Sequence of chain 1.A:
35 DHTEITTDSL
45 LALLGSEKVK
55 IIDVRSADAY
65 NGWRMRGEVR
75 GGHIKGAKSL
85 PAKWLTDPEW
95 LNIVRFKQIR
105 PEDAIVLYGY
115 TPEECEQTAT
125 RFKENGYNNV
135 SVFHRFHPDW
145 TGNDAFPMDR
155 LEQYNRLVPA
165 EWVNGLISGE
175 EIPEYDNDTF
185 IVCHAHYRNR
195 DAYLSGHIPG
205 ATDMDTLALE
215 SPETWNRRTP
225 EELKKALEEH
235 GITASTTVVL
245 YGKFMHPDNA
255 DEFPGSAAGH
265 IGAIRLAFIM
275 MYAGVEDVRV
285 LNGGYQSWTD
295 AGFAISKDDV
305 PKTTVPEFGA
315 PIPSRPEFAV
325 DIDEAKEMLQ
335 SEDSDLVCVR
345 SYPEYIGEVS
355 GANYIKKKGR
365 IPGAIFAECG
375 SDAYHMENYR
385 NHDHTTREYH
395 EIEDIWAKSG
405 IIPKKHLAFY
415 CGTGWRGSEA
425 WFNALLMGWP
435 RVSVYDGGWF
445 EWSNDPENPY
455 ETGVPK

A protein and the small-molecule ligand that binds it are described below.
Small molecule (SMILES): C[N+](C)(C)[C@@H](CC1=CN[C@H](SS)N1)C(=O)O

Binding-site contacts:
Ligand atom C03 contacts residue TRP219 of chain 1.A at 3.6 Å (hydrophobic).
Ligand atom S14 contacts residue ARG420 of chain 1.A at 3.2 Å (salt-bridge).
Ligand atom C03 contacts residue TYR358 of chain 1.A at 3.5 Å (hydrophobic).
Ligand atom C05 contacts residue TYR358 of chain 1.A at 3.1 Å (hydrophobic).
Ligand atom C11 contacts residue ALA377 of chain 1.A at 3.6 Å (hydrophobic).
Ligand atom O08 contacts residue TYR358 of chain 1.A at 2.7 Å (h-bond).
Ligand atom C01 contacts residue TYR358 of chain 1.A at 3.9 Å (hydrophobic).
Ligand atom S15 contacts residue GLY418 of chain 1.A at 3.7 Å.
Ligand atom C01 contacts residue GLU214 of chain 1.A at 3.7 Å.
Ligand atom C04 contacts residue TRP419 of chain 1.A at 3.5 Å (hydrophobic).
Ligand atom C06 contacts residue TYR378 of chain 1.A at 3.6 Å (hydrophobic).
Ligand atom C11 contacts residue TRP419 of chain 1.A at 3.6 Å (hydrophobic).
Ligand atom N23 contacts residue THR417 of chain 1.A at 2.9 Å (h-bond).
Ligand atom C13 contacts residue ALA377 of chain 1.A at 3.9 Å (hydrophobic).
Ligand atom N23 contacts residue TYR358 of chain 1.A at 3.8 Å.
Ligand atom C04 contacts residue GLU214 of chain 1.A at 3.7 Å.
Ligand atom S14 contacts residue GLY416 of chain 1.A at 3.6 Å.
Ligand atom N23 contacts residue TRP419 of chain 1.A at 3.9 Å.
Ligand atom S14 contacts residue THR417 of chain 1.A at 3.6 Å.
Ligand atom C03 contacts residue TYR191 of chain 1.A at 3.6 Å (hydrophobic).
Ligand atom O08 contacts residue TYR378 of chain 1.A at 2.6 Å (h-bond).
Ligand atom S15 contacts residue TRP419 of chain 1.A at 3.5 Å (h-bond).
Ligand atom O07 contacts residue TYR191 of chain 1.A at 3.5 Å.
Ligand atom C09 contacts residue THR417 of chain 1.A at 3.9 Å.
Ligand atom C09 contacts residue TRP419 of chain 1.A at 3.2 Å (hydrophobic).
Ligand atom O07 contacts residue GLY259 of chain 1.A at 3.4 Å.
Ligand atom N02 contacts residue TYR358 of chain 1.A at 3.7 Å.
Ligand atom S15 contacts residue THR417 of chain 1.A at 3.4 Å (h-bond).
Ligand atom S15 contacts residue GLY416 of chain 1.A at 3.3 Å (h-bond).
Ligand atom C10 contacts residue THR417 of chain 1.A at 3.8 Å.
Ligand atom O07 contacts residue TYR378 of chain 1.A at 3.7 Å.
Ligand atom C01 contacts residue TRP219 of chain 1.A at 3.4 Å (hydrophobic).
Ligand atom C11 contacts residue TYR378 of chain 1.A at 3.5 Å (hydrophobic).
Ligand atom C10 contacts residue TRP419 of chain 1.A at 3.5 Å (hydrophobic).
Ligand atom C04 contacts residue TYR191 of chain 1.A at 3.7 Å (hydrophobic).
Ligand atom C06 contacts residue TYR358 of chain 1.A at 3.3 Å (hydrophobic).
Ligand atom S15 contacts residue ARG420 of chain 1.A at 3.4 Å (salt-bridge).
Ligand atom N12 contacts residue ALA377 of chain 1.A at 2.8 Å (h-bond).
Ligand atom C01 contacts residue THR417 of chain 1.A at 3.5 Å.
Ligand atom S15 contacts residue CYS415 of chain 1.A at 2.1 Å (h-bond).